Binding-site contacts:
Ligand atom O5' contacts residue ASP273 of chain 48.A at 4.1 Å.
Ligand atom P contacts residue TYR271 of chain 48.A at 4.5 Å.
Ligand atom OP1 contacts residue PHE272 of chain 48.A at 3.4 Å.
Ligand atom P contacts residue PHE272 of chain 48.A at 4.3 Å.
Ligand atom OP1 contacts residue TYR271 of chain 48.A at 3.1 Å (h-bond).
Ligand atom OP1 contacts residue ASP273 of chain 48.A at 3.3 Å.
Ligand atom C5' contacts residue ASP273 of chain 48.A at 3.8 Å.
Ligand atom O5' contacts residue ASN491 of chain 48.A at 3.5 Å (h-bond).
Ligand atom OP2 contacts residue ASN491 of chain 48.A at 1.7 Å (h-bond).
Ligand atom P contacts residue ASN491 of chain 48.A at 3.0 Å.
Ligand atom P contacts residue ASP273 of chain 48.A at 2.8 Å.
Ligand atom C5' contacts residue ASN491 of chain 48.A at 4.0 Å.
Ligand atom OP1 contacts residue ASN491 of chain 48.A at 3.6 Å.
Ligand atom OP2 contacts residue ASP273 of chain 48.A at 2.4 Å.

Sequence of chain 48.A:
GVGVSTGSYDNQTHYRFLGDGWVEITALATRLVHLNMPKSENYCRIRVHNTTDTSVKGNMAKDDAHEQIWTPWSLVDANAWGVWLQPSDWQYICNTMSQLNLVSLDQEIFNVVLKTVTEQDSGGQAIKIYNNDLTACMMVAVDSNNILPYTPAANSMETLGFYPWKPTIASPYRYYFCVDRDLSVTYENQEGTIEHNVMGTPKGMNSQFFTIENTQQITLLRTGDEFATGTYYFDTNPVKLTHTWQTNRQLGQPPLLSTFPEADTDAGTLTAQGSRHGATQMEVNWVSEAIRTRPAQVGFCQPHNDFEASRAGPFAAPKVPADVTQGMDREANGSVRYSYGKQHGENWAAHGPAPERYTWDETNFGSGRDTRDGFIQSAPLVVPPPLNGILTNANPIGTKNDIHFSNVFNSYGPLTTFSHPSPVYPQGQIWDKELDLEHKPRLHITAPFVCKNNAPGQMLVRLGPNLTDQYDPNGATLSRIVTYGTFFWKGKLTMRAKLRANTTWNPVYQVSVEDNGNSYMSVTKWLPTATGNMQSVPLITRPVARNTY

This small molecule binds to this protein.
Small molecule (SMILES): Nc1ncnc2c1ncn2[C@H]1C[C@H](O)[C@@H](COP(=O)(O)O)O1